This small molecule binds to this protein.
Small molecule (SMILES): CC(=O)N[C@@H]1[C@@H](O)[C@H](O)[C@@H](CO)O[C@H]1O

Sequence of chain 1.B:
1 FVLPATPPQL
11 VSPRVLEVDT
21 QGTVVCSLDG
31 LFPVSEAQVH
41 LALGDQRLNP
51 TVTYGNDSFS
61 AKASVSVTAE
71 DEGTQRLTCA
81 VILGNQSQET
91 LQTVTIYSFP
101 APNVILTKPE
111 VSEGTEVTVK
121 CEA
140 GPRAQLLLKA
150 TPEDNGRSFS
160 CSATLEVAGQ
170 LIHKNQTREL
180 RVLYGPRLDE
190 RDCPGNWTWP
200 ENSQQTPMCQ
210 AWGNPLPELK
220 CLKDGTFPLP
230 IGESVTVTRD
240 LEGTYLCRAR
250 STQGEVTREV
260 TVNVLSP

Binding-site contacts:
Ligand atom C1 contacts residue ASN56 of chain 1.B at 1.5 Å.
Ligand atom C7 contacts residue ASN56 of chain 1.B at 4.1 Å.
Ligand atom C4 contacts residue ASN56 of chain 1.B at 3.7 Å.
Ligand atom O5 contacts residue ASN56 of chain 1.B at 2.4 Å (h-bond).
Ligand atom C2 contacts residue ASN56 of chain 1.B at 2.5 Å.
Ligand atom C6 contacts residue ASN56 of chain 1.B at 4.1 Å.
Ligand atom C5 contacts residue ASN56 of chain 1.B at 2.9 Å.
Ligand atom O6 contacts residue ASN56 of chain 1.B at 3.7 Å.
Ligand atom C3 contacts residue ASN56 of chain 1.B at 3.3 Å.
Ligand atom N2 contacts residue ASN56 of chain 1.B at 2.8 Å (h-bond).